Sequence of chain 1.A:
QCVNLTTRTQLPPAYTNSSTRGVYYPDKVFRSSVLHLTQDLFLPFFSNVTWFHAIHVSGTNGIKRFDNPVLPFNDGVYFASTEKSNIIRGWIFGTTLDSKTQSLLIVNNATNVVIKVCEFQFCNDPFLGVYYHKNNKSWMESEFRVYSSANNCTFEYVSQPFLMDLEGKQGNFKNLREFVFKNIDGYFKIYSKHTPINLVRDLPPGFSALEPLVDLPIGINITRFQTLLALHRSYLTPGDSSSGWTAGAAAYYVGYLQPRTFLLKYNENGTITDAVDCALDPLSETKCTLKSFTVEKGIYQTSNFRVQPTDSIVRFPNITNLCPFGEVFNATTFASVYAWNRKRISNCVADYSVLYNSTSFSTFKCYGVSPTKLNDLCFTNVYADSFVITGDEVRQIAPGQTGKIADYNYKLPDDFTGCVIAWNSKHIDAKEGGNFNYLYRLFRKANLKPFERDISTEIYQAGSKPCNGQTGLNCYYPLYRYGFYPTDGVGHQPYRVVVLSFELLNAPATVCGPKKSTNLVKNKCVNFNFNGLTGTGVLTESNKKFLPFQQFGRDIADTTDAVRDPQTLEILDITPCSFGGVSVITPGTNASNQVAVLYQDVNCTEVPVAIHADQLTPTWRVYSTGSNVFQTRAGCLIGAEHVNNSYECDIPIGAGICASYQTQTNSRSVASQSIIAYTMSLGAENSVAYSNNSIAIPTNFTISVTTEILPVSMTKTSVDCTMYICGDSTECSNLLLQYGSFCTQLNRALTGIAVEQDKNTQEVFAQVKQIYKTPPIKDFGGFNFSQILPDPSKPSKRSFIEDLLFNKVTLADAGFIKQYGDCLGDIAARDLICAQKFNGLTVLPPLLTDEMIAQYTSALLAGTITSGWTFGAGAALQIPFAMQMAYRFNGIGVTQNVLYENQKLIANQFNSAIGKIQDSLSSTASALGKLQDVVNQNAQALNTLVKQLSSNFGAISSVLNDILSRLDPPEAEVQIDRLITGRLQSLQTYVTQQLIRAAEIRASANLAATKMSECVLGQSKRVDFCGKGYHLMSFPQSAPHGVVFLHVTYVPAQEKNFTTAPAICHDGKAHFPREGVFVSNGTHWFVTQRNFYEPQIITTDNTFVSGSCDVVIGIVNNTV

Binding-site contacts:
Ligand atom C8 contacts residue ILE468 of chain 1.A at 4.0 Å (hydrophobic).
Ligand atom C7 contacts residue ASN165 of chain 1.C at 3.3 Å.
Ligand atom O5 contacts residue ASN164 of chain 1.C at 4.3 Å.
Ligand atom C2 contacts residue ASN165 of chain 1.C at 2.5 Å.
Ligand atom C5 contacts residue ASN165 of chain 1.C at 3.7 Å.
Ligand atom C4 contacts residue ASN165 of chain 1.C at 4.3 Å.
Ligand atom C6 contacts residue ASN164 of chain 1.C at 4.4 Å.
Ligand atom N2 contacts residue ASN165 of chain 1.C at 2.9 Å (h-bond).
Ligand atom C8 contacts residue ASN165 of chain 1.C at 4.2 Å.
Ligand atom C8 contacts residue TYR351 of chain 1.A at 3.9 Å (hydrophobic).
Ligand atom O7 contacts residue ASN165 of chain 1.C at 3.3 Å (h-bond).
Ligand atom C1 contacts residue ASN165 of chain 1.C at 1.4 Å.
Ligand atom C3 contacts residue ASN165 of chain 1.C at 3.8 Å.
Ligand atom O5 contacts residue ASN165 of chain 1.C at 2.4 Å (h-bond).
Ligand atom O6 contacts residue ASN164 of chain 1.C at 3.9 Å.

Sequence of chain 1.C:
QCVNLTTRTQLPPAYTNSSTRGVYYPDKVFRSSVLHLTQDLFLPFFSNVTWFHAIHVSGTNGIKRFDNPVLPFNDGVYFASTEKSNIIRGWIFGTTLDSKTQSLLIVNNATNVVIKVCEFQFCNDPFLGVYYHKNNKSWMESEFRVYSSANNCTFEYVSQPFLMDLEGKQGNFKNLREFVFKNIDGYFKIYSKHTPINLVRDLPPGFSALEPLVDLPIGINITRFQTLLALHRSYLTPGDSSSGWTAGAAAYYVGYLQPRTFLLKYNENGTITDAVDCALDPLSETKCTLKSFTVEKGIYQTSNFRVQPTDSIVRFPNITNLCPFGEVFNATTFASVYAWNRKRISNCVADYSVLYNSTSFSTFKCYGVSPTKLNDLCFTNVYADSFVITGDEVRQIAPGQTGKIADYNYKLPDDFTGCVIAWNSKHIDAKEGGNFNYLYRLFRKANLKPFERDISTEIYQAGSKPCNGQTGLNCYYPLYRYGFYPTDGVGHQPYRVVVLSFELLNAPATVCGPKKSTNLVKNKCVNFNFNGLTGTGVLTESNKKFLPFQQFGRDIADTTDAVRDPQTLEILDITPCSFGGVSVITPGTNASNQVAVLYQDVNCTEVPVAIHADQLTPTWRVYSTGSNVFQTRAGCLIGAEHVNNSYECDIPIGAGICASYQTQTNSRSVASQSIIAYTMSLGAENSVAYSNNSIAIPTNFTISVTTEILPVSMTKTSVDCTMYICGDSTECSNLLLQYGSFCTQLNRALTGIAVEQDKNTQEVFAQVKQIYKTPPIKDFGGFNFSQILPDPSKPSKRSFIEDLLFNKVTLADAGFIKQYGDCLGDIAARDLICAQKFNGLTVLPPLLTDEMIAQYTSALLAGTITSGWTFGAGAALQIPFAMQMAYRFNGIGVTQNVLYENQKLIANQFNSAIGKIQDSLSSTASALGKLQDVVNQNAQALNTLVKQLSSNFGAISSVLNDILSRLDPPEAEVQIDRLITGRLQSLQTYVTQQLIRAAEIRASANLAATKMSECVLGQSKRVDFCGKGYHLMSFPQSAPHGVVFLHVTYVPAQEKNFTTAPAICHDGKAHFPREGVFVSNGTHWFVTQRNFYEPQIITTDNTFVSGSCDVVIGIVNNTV

The small molecule below binds the protein below.
Small molecule (SMILES): CC(=O)N[C@H]1[C@H](O[C@H]2[C@H](O)[C@@H](NC(C)=O)CO[C@@H]2CO)O[C@H](CO)[C@@H](O)[C@@H]1O